Sequence of chain 1.A:
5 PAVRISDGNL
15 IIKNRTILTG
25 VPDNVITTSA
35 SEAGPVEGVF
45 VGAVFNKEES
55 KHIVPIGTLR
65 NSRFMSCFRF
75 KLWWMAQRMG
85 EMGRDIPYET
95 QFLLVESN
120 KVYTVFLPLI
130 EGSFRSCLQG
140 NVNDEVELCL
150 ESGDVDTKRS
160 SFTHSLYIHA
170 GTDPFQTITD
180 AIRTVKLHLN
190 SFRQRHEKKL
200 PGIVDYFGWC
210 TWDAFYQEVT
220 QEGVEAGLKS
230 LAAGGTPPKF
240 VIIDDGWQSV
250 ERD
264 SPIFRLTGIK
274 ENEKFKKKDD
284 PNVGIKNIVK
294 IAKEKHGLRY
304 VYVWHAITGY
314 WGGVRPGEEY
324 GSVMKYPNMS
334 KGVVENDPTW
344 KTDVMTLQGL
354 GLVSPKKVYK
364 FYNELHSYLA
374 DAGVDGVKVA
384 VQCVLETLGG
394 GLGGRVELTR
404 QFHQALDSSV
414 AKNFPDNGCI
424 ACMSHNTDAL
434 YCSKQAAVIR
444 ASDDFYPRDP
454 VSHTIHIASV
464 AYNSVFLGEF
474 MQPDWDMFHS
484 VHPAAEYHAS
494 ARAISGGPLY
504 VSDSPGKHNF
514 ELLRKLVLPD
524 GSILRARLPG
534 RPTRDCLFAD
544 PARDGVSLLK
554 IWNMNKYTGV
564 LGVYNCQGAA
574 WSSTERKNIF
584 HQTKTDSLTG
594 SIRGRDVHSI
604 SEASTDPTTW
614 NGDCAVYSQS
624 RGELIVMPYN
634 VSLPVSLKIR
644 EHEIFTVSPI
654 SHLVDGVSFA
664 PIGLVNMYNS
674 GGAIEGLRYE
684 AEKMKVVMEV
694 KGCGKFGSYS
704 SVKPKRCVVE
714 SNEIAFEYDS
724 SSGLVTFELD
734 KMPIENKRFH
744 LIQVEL

Binding-site contacts:
Ligand atom O4 contacts residue ASP243 of chain 1.A at 2.4 Å (salt-bridge).
Ligand atom O8 contacts residue ASP447 of chain 1.A at 2.8 Å (salt-bridge).
Ligand atom C3 contacts residue LYS381 of chain 1.A at 3.5 Å.
Ligand atom C4 contacts residue LYS381 of chain 1.A at 3.8 Å.
Ligand atom C4 contacts residue TRP307 of chain 1.A at 3.2 Å (hydrophobic).
Ligand atom O5 contacts residue TRP314 of chain 1.A at 3.6 Å.
Ligand atom O9 contacts residue TRP78 of chain 1.A at 3.5 Å (h-bond).
Ligand atom O3 contacts residue ASP447 of chain 1.A at 3.6 Å (salt-bridge).
Ligand atom C8 contacts residue ASP446 of chain 1.A at 3.8 Å.
Ligand atom O2 contacts residue ARG443 of chain 1.A at 3.0 Å (salt-bridge).
Ligand atom O11 contacts residue TYR449 of chain 1.A at 3.8 Å.
Ligand atom O1 contacts residue MET426 of chain 1.A at 3.4 Å (h-bond).
Ligand atom C11 contacts residue TYR449 of chain 1.A at 3.7 Å (hydrophobic).
Ligand atom C2 contacts residue CYS425 of chain 1.A at 3.5 Å (hydrophobic).
Ligand atom O3 contacts residue LYS381 of chain 1.A at 3.5 Å (salt-bridge).
Ligand atom C2 contacts residue ASP447 of chain 1.A at 3.5 Å.
Ligand atom O6 contacts residue TRP314 of chain 1.A at 3.6 Å.
Ligand atom O1 contacts residue ASP447 of chain 1.A at 3.5 Å (salt-bridge).
Ligand atom O6 contacts residue ASP244 of chain 1.A at 2.9 Å (salt-bridge).
Ligand atom C1 contacts residue ASP447 of chain 1.A at 3.2 Å.
Ligand atom O8 contacts residue ASP446 of chain 1.A at 3.4 Å (salt-bridge).
Ligand atom O3 contacts residue MET480 of chain 1.A at 3.7 Å.
Ligand atom C8 contacts residue TYR449 of chain 1.A at 3.8 Å (hydrophobic).
Ligand atom O4 contacts residue TRP307 of chain 1.A at 3.6 Å.
Ligand atom O4 contacts residue LYS381 of chain 1.A at 3.5 Å (salt-bridge).
Ligand atom C3 contacts residue ARG443 of chain 1.A at 3.8 Å.
Ligand atom C6 contacts residue ASP243 of chain 1.A at 3.9 Å.
Ligand atom O2 contacts residue CYS425 of chain 1.A at 3.5 Å (h-bond).
Ligand atom C6 contacts residue TRP211 of chain 1.A at 3.2 Å (hydrophobic).
Ligand atom C7 contacts residue ASP447 of chain 1.A at 3.1 Å.
Ligand atom C4 contacts residue ASP243 of chain 1.A at 3.5 Å.
Ligand atom O4 contacts residue TRP211 of chain 1.A at 3.6 Å.
Ligand atom O6 contacts residue TRP211 of chain 1.A at 3.2 Å.
Ligand atom O3 contacts residue ARG443 of chain 1.A at 3.6 Å (salt-bridge).
Ligand atom O9 contacts residue LYS75 of chain 1.A at 3.5 Å (salt-bridge).
Ligand atom O2 contacts residue ASP447 of chain 1.A at 2.4 Å (salt-bridge).
Ligand atom C8 contacts residue ASP447 of chain 1.A at 3.5 Å.
Ligand atom O8 contacts residue TRP78 of chain 1.A at 2.8 Å (h-bond).
Ligand atom O9 contacts residue ASP446 of chain 1.A at 3.4 Å (salt-bridge).
Ligand atom C5 contacts residue TRP307 of chain 1.A at 3.4 Å (hydrophobic).

A small-molecule ligand and the protein it binds are described below.
Small molecule (SMILES): OC[C@H]1O[C@H](OC2[C@@H](O)[C@H](O)C(O)[C@H](O)[C@@H]2O)[C@H](O)[C@@H](O)[C@H]1O